The protein below binds the small molecule below.
Small molecule (SMILES): CC(=O)N[C@H]1[C@H]([C@H](O)[C@H](O)CO)O[C@@](O[C@H]2[C@@H](O)[C@@H](CO)O[C@@H](O[C@H]3[C@H](O)[C@@H](O)[C@H](O)O[C@@H]3CO)[C@@H]2O)(C(=O)O)C[C@@H]1O

Binding-site contacts:
Ligand atom C4 contacts residue GLN167 of chain 1.A at 4.2 Å.
Ligand atom O10 contacts residue GLN167 of chain 1.A at 3.2 Å (h-bond).
Ligand atom O4 contacts residue ARG53 of chain 1.A at 4.3 Å.
Ligand atom C5 contacts residue GLY175 of chain 1.A at 3.8 Å.
Ligand atom O8 contacts residue SER176 of chain 1.A at 3.7 Å.
Ligand atom C6 contacts residue GLY175 of chain 1.A at 3.7 Å.
Ligand atom C11 contacts residue GLY175 of chain 1.A at 3.7 Å.
Ligand atom C10 contacts residue ARG97 of chain 1.A at 3.7 Å.
Ligand atom O4 contacts residue GLN167 of chain 1.A at 3.2 Å (h-bond).
Ligand atom O6 contacts residue SER177 of chain 1.A at 3.9 Å.
Ligand atom C2 contacts residue ARG53 of chain 1.A at 4.2 Å.
Ligand atom O3 contacts residue ARG53 of chain 1.A at 4.3 Å.
Ligand atom C7 contacts residue GLY175 of chain 1.A at 4.2 Å.
Ligand atom C11 contacts residue TYR90 of chain 1.A at 3.8 Å (hydrophobic).
Ligand atom C11 contacts residue ARG97 of chain 1.A at 4.0 Å.
Ligand atom O1A contacts residue SER176 of chain 1.A at 3.4 Å.
Ligand atom C11 contacts residue LEU99 of chain 1.A at 4.0 Å (hydrophobic).
Ligand atom C10 contacts residue TYR90 of chain 1.A at 3.9 Å (hydrophobic).
Ligand atom C4 contacts residue ARG53 of chain 1.A at 4.3 Å.
Ligand atom N5 contacts residue GLY175 of chain 1.A at 2.9 Å (h-bond).
Ligand atom C5 contacts residue GLN167 of chain 1.A at 4.1 Å.
Ligand atom C1 contacts residue SER176 of chain 1.A at 4.3 Å.
Ligand atom O1B contacts residue ARG53 of chain 1.A at 2.5 Å (salt-bridge).
Ligand atom C4 contacts residue GLY175 of chain 1.A at 3.9 Å.
Ligand atom C1 contacts residue ARG53 of chain 1.A at 3.6 Å.
Ligand atom O1A contacts residue SER177 of chain 1.A at 3.0 Å (h-bond).
Ligand atom O4 contacts residue GLN55 of chain 1.A at 4.3 Å.
Ligand atom C11 contacts residue THR88 of chain 1.A at 4.2 Å.
Ligand atom O1B contacts residue SER177 of chain 1.A at 3.0 Å (h-bond).
Ligand atom O10 contacts residue ARG97 of chain 1.A at 2.8 Å (salt-bridge).
Ligand atom C10 contacts residue GLN167 of chain 1.A at 4.0 Å.
Ligand atom C1 contacts residue SER177 of chain 1.A at 3.6 Å.
Ligand atom O9 contacts residue MET86 of chain 1.A at 4.2 Å.
Ligand atom C4 contacts residue SER177 of chain 1.A at 4.2 Å.
Ligand atom C11 contacts residue MET86 of chain 1.A at 4.1 Å (hydrophobic).
Ligand atom C3 contacts residue ARG53 of chain 1.A at 3.8 Å.
Ligand atom O10 contacts residue TYR90 of chain 1.A at 3.8 Å.
Ligand atom C10 contacts residue GLY175 of chain 1.A at 3.8 Å.
Ligand atom O9 contacts residue SER176 of chain 1.A at 4.4 Å.
Ligand atom O1A contacts residue GLY175 of chain 1.A at 4.3 Å.

Sequence of chain 1.A:
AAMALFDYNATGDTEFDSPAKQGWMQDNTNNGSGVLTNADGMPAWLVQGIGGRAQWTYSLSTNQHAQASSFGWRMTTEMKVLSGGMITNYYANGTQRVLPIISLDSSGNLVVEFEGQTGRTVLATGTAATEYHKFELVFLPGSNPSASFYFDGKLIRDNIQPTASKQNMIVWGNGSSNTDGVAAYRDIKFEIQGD